Sequence of chain 2.A:
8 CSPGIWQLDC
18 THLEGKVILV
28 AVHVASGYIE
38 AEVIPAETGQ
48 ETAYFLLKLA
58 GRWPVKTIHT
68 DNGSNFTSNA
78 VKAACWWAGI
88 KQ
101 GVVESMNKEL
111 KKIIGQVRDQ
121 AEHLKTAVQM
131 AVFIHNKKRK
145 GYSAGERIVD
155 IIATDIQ

Sequence of chain 1.A:
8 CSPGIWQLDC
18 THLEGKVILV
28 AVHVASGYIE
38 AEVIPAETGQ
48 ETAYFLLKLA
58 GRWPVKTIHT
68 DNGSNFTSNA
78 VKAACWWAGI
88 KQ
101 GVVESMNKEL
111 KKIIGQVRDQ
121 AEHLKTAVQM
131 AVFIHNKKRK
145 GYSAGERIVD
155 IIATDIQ

A small-molecule ligand and the protein it binds are described below.
Small molecule (SMILES): Cc1nc2c(ccn2Cc2ccc(F)c(F)c2)c(-c2ccc3c(c2C)CCCO3)c1[C@H](OC(C)(C)C)C(=O)O

Binding-site contacts:
Ligand atom C64 contacts residue THR126 of chain 1.A at 3.8 Å.
Ligand atom C36 contacts residue TRP84 of chain 2.A at 3.6 Å (hydrophobic).
Ligand atom O69 contacts residue HIS123 of chain 1.A at 2.9 Å (h-bond).
Ligand atom C68 contacts residue HIS123 of chain 1.A at 3.8 Å.
Ligand atom C09 contacts residue SO41 of chain 2.E at 3.5 Å.
Ligand atom C56 contacts residue THR126 of chain 1.A at 3.3 Å.
Ligand atom C01 contacts residue GLN47 of chain 2.A at 3.7 Å.
Ligand atom C32 contacts residue ALA81 of chain 2.A at 3.6 Å (hydrophobic).
Ligand atom O35 contacts residue LEU54 of chain 2.A at 3.5 Å.
Ligand atom C23 contacts residue ALA77 of chain 2.A at 3.8 Å (hydrophobic).
Ligand atom C30 contacts residue ALA77 of chain 2.A at 3.5 Å (hydrophobic).
Ligand atom C32 contacts residue ALA77 of chain 2.A at 3.7 Å (hydrophobic).
Ligand atom C55 contacts residue THR126 of chain 1.A at 3.6 Å.
Ligand atom C25 contacts residue ALA80 of chain 2.A at 3.8 Å (hydrophobic).
Ligand atom O71 contacts residue ALA121 of chain 1.A at 3.6 Å.
Ligand atom O71 contacts residue GLU122 of chain 1.A at 2.8 Å (salt-bridge).
Ligand atom C13 contacts residue SO41 of chain 2.E at 3.3 Å.
Ligand atom O69 contacts residue GLU122 of chain 1.A at 3.4 Å (salt-bridge).
Ligand atom O35 contacts residue ALA81 of chain 2.A at 3.5 Å.
Ligand atom C36 contacts residue LEU54 of chain 2.A at 3.7 Å (hydrophobic).
Ligand atom C32 contacts residue ALA80 of chain 2.A at 4.0 Å (hydrophobic).
Ligand atom C60 contacts residue GLN47 of chain 2.A at 3.6 Å.
Ligand atom C23 contacts residue ASN76 of chain 2.A at 3.9 Å.
Ligand atom O69 contacts residue THR126 of chain 1.A at 2.7 Å (h-bond).
Ligand atom O54 contacts residue THR126 of chain 1.A at 3.2 Å (h-bond).
Ligand atom C25 contacts residue ALA77 of chain 2.A at 3.6 Å (hydrophobic).
Ligand atom C12 contacts residue SO41 of chain 2.E at 3.7 Å.
Ligand atom C01 contacts residue HIS123 of chain 1.A at 3.6 Å.
Ligand atom C64 contacts residue GLN47 of chain 2.A at 3.9 Å.
Ligand atom C39 contacts residue TRP84 of chain 2.A at 3.5 Å (hydrophobic).
Ligand atom C01 contacts residue GLU122 of chain 1.A at 3.7 Å.
Ligand atom C68 contacts residue GLU122 of chain 1.A at 3.5 Å.
Ligand atom C68 contacts residue THR126 of chain 1.A at 3.4 Å.
Ligand atom O35 contacts residue ALA80 of chain 2.A at 3.8 Å.
Ligand atom C42 contacts residue GLN120 of chain 1.A at 3.7 Å.
Ligand atom O69 contacts residue ALA121 of chain 1.A at 3.9 Å.
Ligand atom C47 contacts residue GLN120 of chain 1.A at 3.6 Å.
Ligand atom C39 contacts residue MET130 of chain 1.A at 3.9 Å (hydrophobic).
Ligand atom O54 contacts residue HIS123 of chain 1.A at 3.6 Å.
Ligand atom C52 contacts residue THR126 of chain 1.A at 3.6 Å.